Binding-site contacts:
Ligand atom C2 contacts residue ASN354 of chain 1.D at 2.2 Å.
Ligand atom C5 contacts residue ASN354 of chain 1.D at 3.7 Å.
Ligand atom O5 contacts residue ASN354 of chain 1.D at 2.5 Å (h-bond).
Ligand atom O7 contacts residue THR412 of chain 1.D at 3.3 Å (h-bond).
Ligand atom C4 contacts residue ASN354 of chain 1.D at 4.2 Å.
Ligand atom C8 contacts residue TRP409 of chain 1.D at 3.7 Å (hydrophobic).
Ligand atom O7 contacts residue GLY358 of chain 1.D at 3.7 Å.
Ligand atom C3 contacts residue ASN354 of chain 1.D at 3.5 Å.
Ligand atom N2 contacts residue ASN354 of chain 1.D at 2.5 Å (h-bond).
Ligand atom C7 contacts residue THR412 of chain 1.D at 4.3 Å.
Ligand atom C7 contacts residue ASN354 of chain 1.D at 3.7 Å.
Ligand atom C1 contacts residue ASN354 of chain 1.D at 1.4 Å.
Ligand atom C8 contacts residue ASN354 of chain 1.D at 4.5 Å.

The protein below binds the small molecule below.
Small molecule (SMILES): CC(=O)N[C@H]1[C@H](O[C@H]2[C@H](O)[C@@H](NC(C)=O)CO[C@@H]2CO)O[C@H](CO)[C@@H](O[C@@H]2O[C@H](CO)[C@@H](O)[C@H](O)[C@@H]2O)[C@@H]1O

Sequence of chain 1.D:
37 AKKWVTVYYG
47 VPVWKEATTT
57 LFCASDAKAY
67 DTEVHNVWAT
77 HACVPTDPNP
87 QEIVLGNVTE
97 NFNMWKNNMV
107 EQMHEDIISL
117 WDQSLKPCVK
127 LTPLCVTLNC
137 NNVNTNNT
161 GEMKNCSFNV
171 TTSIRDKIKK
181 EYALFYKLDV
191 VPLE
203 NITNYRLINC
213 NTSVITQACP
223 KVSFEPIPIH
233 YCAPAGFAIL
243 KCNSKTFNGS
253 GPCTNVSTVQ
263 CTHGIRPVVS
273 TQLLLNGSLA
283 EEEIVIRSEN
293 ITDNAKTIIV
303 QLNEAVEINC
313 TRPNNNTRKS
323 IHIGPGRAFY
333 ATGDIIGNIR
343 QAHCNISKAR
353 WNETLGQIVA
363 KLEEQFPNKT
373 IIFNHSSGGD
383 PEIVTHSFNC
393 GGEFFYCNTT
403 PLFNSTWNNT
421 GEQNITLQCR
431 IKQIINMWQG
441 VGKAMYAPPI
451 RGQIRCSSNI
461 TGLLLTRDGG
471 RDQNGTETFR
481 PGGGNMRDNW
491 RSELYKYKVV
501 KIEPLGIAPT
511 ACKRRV